Sequence of chain 1.E:
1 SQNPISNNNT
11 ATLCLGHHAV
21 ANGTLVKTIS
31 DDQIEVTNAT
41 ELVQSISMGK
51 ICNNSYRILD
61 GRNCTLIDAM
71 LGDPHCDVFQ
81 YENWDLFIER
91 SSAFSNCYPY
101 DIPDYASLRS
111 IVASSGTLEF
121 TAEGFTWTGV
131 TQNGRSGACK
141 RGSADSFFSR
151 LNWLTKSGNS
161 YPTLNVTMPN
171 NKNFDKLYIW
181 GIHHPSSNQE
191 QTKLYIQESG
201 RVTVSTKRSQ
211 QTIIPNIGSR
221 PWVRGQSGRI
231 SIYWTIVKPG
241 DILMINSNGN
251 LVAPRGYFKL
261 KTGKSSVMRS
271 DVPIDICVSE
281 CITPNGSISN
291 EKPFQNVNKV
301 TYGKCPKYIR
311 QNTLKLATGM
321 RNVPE

Binding-site contacts:
Ligand atom C9 contacts residue HIS183 of chain 1.E at 3.4 Å.
Ligand atom O6 contacts residue GLU190 of chain 1.E at 3.3 Å (salt-bridge).
Ligand atom C9 contacts residue TYR98 of chain 1.E at 3.5 Å (hydrophobic).
Ligand atom C9 contacts residue LEU194 of chain 1.E at 3.9 Å (hydrophobic).
Ligand atom C4 contacts residue TRP222 of chain 1.E at 3.8 Å (hydrophobic).
Ligand atom O1B contacts residue GLY137 of chain 1.E at 3.0 Å (h-bond).
Ligand atom C2 contacts residue GLN226 of chain 1.E at 3.8 Å.
Ligand atom C8 contacts residue GLU190 of chain 1.E at 3.8 Å.
Ligand atom C7 contacts residue TRP153 of chain 1.E at 3.7 Å (hydrophobic).
Ligand atom O3 contacts residue TRP222 of chain 1.E at 3.4 Å (h-bond).
Ligand atom O1B contacts residue GLN226 of chain 1.E at 2.8 Å (h-bond).
Ligand atom N5 contacts residue TRP153 of chain 1.E at 3.7 Å.
Ligand atom O9 contacts residue HIS183 of chain 1.E at 3.2 Å (h-bond).
Ligand atom C6 contacts residue GLU190 of chain 1.E at 3.7 Å.
Ligand atom O1A contacts residue GLY137 of chain 1.E at 3.0 Å (h-bond).
Ligand atom C6 contacts residue GLY225 of chain 1.E at 3.1 Å.
Ligand atom C4 contacts residue ARG135 of chain 1.E at 3.7 Å.
Ligand atom O10 contacts residue TRP153 of chain 1.E at 3.6 Å.
Ligand atom O9 contacts residue GLU190 of chain 1.E at 2.9 Å (salt-bridge).
Ligand atom O3 contacts residue GLN226 of chain 1.E at 3.6 Å (h-bond).
Ligand atom O4 contacts residue GLN226 of chain 1.E at 2.9 Å (h-bond).
Ligand atom C4 contacts residue GLY225 of chain 1.E at 3.3 Å.
Ligand atom O10 contacts residue ARG135 of chain 1.E at 3.5 Å (salt-bridge).
Ligand atom O9 contacts residue TYR98 of chain 1.E at 3.0 Å (h-bond).
Ligand atom C11 contacts residue LEU194 of chain 1.E at 3.8 Å (hydrophobic).
Ligand atom O6 contacts residue GLN226 of chain 1.E at 3.5 Å (h-bond).
Ligand atom O8 contacts residue TYR98 of chain 1.E at 3.3 Å (h-bond).
Ligand atom C5 contacts residue GLY225 of chain 1.E at 3.8 Å.
Ligand atom O1B contacts residue SER136 of chain 1.E at 2.9 Å (h-bond).
Ligand atom O3 contacts residue NAG2 of chain 1.G at 3.5 Å (h-bond).
Ligand atom C10 contacts residue ARG135 of chain 1.E at 3.6 Å.
Ligand atom C1 contacts residue GLY137 of chain 1.E at 3.4 Å.
Ligand atom C1 contacts residue GLN226 of chain 1.E at 3.2 Å.
Ligand atom C8 contacts residue MAN4 of chain 1.G at 3.3 Å.
Ligand atom O1A contacts residue GLN226 of chain 1.E at 3.7 Å.
Ligand atom O4 contacts residue TRP222 of chain 1.E at 3.5 Å (h-bond).
Ligand atom N5 contacts residue ARG135 of chain 1.E at 3.0 Å (salt-bridge).
Ligand atom C5 contacts residue ARG135 of chain 1.E at 3.8 Å.
Ligand atom O8 contacts residue GLN226 of chain 1.E at 3.0 Å (h-bond).
Ligand atom C9 contacts residue GLU190 of chain 1.E at 3.6 Å.

The protein below binds the small molecule below.
Small molecule (SMILES): CC(=O)N[C@@H]1[C@@H](O[C@@H]2O[C@H](C)[C@@H](O)[C@@H](O)[C@@H]2O)[C@H](O[C@@H]2O[C@H](CO)[C@H](O)[C@H](O[C@]3(C(=O)O)C[C@H](O)[C@@H](NC(C)=O)[C@H]([C@H](O)[C@H](O)CO)O3)[C@H]2O)[C@@H](CO)O[C@H]1O